Sequence of chain 1.A:
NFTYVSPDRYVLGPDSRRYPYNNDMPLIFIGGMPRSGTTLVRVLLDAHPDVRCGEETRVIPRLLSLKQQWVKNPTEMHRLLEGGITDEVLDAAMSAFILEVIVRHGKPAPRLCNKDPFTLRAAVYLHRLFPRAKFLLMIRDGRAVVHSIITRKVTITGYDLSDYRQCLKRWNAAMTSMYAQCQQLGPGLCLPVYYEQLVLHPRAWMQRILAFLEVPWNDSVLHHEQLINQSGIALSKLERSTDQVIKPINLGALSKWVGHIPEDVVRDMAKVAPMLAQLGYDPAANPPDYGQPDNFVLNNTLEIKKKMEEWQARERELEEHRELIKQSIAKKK

The protein below binds the small molecule below.
Small molecule (SMILES): N[C@@H](Cc1ccccc1)C(=O)N[C@@H](CC(=O)O)C(=O)N[C@@H](CCC(=O)O)C(=O)N[C@@H](Cc1ccc(O)cc1)C(=O)N[C@@H](CCC(=O)O)C(=O)N[C@H](C=O)CCC(=O)O

Binding-site contacts:
Ligand atom N contacts residue THR194 of chain 1.A at 3.1 Å (h-bond).
Ligand atom CB contacts residue GLU115 of chain 1.C at 3.3 Å.
Ligand atom CG contacts residue GLU115 of chain 1.C at 3.8 Å.
Ligand atom OE1 contacts residue ARG279 of chain 1.A at 3.4 Å (salt-bridge).
Ligand atom OE2 contacts residue TYR198 of chain 1.A at 2.9 Å (h-bond).
Ligand atom OD2 contacts residue THR196 of chain 1.A at 2.7 Å (h-bond).
Ligand atom CE1 contacts residue GLU95 of chain 1.A at 3.5 Å.
Ligand atom CG contacts residue PHE157 of chain 1.A at 3.7 Å (hydrophobic).
Ligand atom CB contacts residue THR194 of chain 1.A at 3.3 Å.
Ligand atom OE2 contacts residue ALA213 of chain 1.A at 3.8 Å.
Ligand atom OE2 contacts residue ARG279 of chain 1.A at 3.5 Å.
Ligand atom OE1 contacts residue ARG101 of chain 1.A at 3.0 Å (salt-bridge).
Ligand atom OE1 contacts residue PHE157 of chain 1.A at 3.4 Å.
Ligand atom CZ contacts residue GLU95 of chain 1.A at 3.6 Å.
Ligand atom O contacts residue ARG160 of chain 1.A at 3.2 Å.
Ligand atom N contacts residue THR194 of chain 1.A at 2.9 Å (h-bond).
Ligand atom OE1 contacts residue ARG160 of chain 1.A at 2.6 Å (salt-bridge).
Ligand atom O contacts residue PHE157 of chain 1.A at 3.5 Å.
Ligand atom OE2 contacts residue ARG101 of chain 1.A at 3.7 Å.
Ligand atom CE2 contacts residue GLN108 of chain 1.C at 3.6 Å.
Ligand atom C contacts residue ARG118 of chain 1.C at 3.7 Å.
Ligand atom CG contacts residue PRO73 of chain 1.A at 3.7 Å (hydrophobic).
Ligand atom OH contacts residue GLU95 of chain 1.A at 2.7 Å (salt-bridge).
Ligand atom CE1 contacts residue PRO156 of chain 1.A at 3.6 Å (hydrophobic).
Ligand atom CD contacts residue PHE157 of chain 1.A at 3.6 Å (hydrophobic).
Ligand atom CB contacts residue THR194 of chain 1.A at 3.6 Å.
Ligand atom O contacts residue ARG97 of chain 1.A at 2.9 Å (salt-bridge).
Ligand atom OD1 contacts residue THR194 of chain 1.A at 3.5 Å.
Ligand atom O contacts residue ILE195 of chain 1.A at 3.4 Å.
Ligand atom O contacts residue ARG97 of chain 1.A at 2.9 Å (salt-bridge).
Ligand atom CD2 contacts residue GLU115 of chain 1.C at 3.7 Å.
Ligand atom OE1 contacts residue THR194 of chain 1.A at 3.1 Å (h-bond).
Ligand atom C contacts residue THR194 of chain 1.A at 3.8 Å.
Ligand atom O contacts residue ARG118 of chain 1.C at 2.9 Å (salt-bridge).
Ligand atom OE1 contacts residue VAL193 of chain 1.A at 3.5 Å.
Ligand atom CA contacts residue THR194 of chain 1.A at 3.5 Å.
Ligand atom O contacts residue THR196 of chain 1.A at 3.1 Å (h-bond).
Ligand atom CG contacts residue THR196 of chain 1.A at 3.6 Å.
Ligand atom CA contacts residue THR194 of chain 1.A at 3.7 Å.
Ligand atom CG contacts residue THR196 of chain 1.A at 3.8 Å.

Sequence of chain 1.C:
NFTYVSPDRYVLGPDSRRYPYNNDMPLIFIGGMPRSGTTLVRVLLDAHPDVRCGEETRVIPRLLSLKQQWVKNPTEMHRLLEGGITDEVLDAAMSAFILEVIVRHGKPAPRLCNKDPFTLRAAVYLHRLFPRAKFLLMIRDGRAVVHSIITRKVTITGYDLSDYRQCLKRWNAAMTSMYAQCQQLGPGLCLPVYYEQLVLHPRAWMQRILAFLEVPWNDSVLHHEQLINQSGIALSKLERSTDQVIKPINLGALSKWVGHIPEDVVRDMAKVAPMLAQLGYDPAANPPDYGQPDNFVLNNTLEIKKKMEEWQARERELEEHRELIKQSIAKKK